Sequence of chain 1.A:
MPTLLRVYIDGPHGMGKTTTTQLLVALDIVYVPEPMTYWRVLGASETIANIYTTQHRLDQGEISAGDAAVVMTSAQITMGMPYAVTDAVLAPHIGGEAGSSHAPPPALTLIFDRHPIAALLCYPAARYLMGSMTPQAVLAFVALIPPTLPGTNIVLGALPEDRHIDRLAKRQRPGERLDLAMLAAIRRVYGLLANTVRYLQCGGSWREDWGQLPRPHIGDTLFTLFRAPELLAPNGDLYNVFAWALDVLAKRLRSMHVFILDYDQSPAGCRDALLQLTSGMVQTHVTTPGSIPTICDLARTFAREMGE

Binding-site contacts:
Ligand atom O3' contacts residue ARG118 of chain 1.A at 3.3 Å (salt-bridge).
Ligand atom C6 contacts residue TYR127 of chain 1.A at 3.9 Å (hydrophobic).
Ligand atom C4' contacts residue TYR56 of chain 1.A at 3.9 Å (hydrophobic).
Ligand atom O4' contacts residue GLU180 of chain 1.A at 3.1 Å.
Ligand atom C2 contacts residue MET83 of chain 1.A at 3.9 Å (hydrophobic).
Ligand atom O6 contacts residue ARG131 of chain 1.A at 3.5 Å (salt-bridge).
Ligand atom C8 contacts residue TYR127 of chain 1.A at 3.7 Å (hydrophobic).
Ligand atom O4' contacts residue HIS13 of chain 1.A at 2.9 Å (h-bond).
Ligand atom N1 contacts residue TYR127 of chain 1.A at 3.5 Å.
Ligand atom N7 contacts residue TYR56 of chain 1.A at 3.9 Å.
Ligand atom C6 contacts residue ILE55 of chain 1.A at 3.8 Å (hydrophobic).
Ligand atom N7 contacts residue TYR127 of chain 1.A at 3.9 Å.
Ligand atom N2 contacts residue MET83 of chain 1.A at 3.6 Å.
Ligand atom C4' contacts residue GLU180 of chain 1.A at 3.4 Å.
Ligand atom C8 contacts residue TYR56 of chain 1.A at 3.3 Å (hydrophobic).
Ligand atom O3' contacts residue GLU38 of chain 1.A at 3.4 Å (salt-bridge).
Ligand atom C4' contacts residue HIS13 of chain 1.A at 3.3 Å.
Ligand atom C5 contacts residue TYR127 of chain 1.A at 3.5 Å (hydrophobic).
Ligand atom N3 contacts residue MET83 of chain 1.A at 3.6 Å.
Ligand atom N3 contacts residue TYR127 of chain 1.A at 3.5 Å.
Ligand atom O6 contacts residue GLN80 of chain 1.A at 2.5 Å (h-bond).
Ligand atom N7 contacts residue ARG131 of chain 1.A at 3.8 Å.
Ligand atom N9 contacts residue TYR127 of chain 1.A at 3.4 Å.
Ligand atom C4' contacts residue ARG177 of chain 1.A at 3.3 Å.
Ligand atom O4' contacts residue TYR56 of chain 1.A at 2.5 Å (h-bond).
Ligand atom C2' contacts residue HIS13 of chain 1.A at 3.8 Å.
Ligand atom C2 contacts residue TYR127 of chain 1.A at 3.4 Å (hydrophobic).
Ligand atom N2 contacts residue GLN80 of chain 1.A at 3.1 Å (h-bond).
Ligand atom N2 contacts residue ALA123 of chain 1.A at 3.9 Å.
Ligand atom C2 contacts residue GLN80 of chain 1.A at 3.2 Å.
Ligand atom O3' contacts residue HIS13 of chain 1.A at 3.8 Å.
Ligand atom O6 contacts residue ILE55 of chain 1.A at 3.4 Å.
Ligand atom C1' contacts residue TYR127 of chain 1.A at 3.7 Å (hydrophobic).
Ligand atom N1 contacts residue GLN80 of chain 1.A at 2.5 Å (h-bond).
Ligand atom N2 contacts residue TYR127 of chain 1.A at 3.6 Å.
Ligand atom C6 contacts residue GLN80 of chain 1.A at 3.1 Å.
Ligand atom C3' contacts residue ARG177 of chain 1.A at 3.8 Å.
Ligand atom C3' contacts residue GLU38 of chain 1.A at 3.9 Å.
Ligand atom C4 contacts residue TYR127 of chain 1.A at 3.3 Å (hydrophobic).
Ligand atom O1' contacts residue HIS13 of chain 1.A at 3.1 Å (h-bond).

This protein binds this small molecule.
Small molecule (SMILES): Nc1nc2c(ncn2COC(CO)CO)c(=O)[nH]1